Sequence of chain 1.A:
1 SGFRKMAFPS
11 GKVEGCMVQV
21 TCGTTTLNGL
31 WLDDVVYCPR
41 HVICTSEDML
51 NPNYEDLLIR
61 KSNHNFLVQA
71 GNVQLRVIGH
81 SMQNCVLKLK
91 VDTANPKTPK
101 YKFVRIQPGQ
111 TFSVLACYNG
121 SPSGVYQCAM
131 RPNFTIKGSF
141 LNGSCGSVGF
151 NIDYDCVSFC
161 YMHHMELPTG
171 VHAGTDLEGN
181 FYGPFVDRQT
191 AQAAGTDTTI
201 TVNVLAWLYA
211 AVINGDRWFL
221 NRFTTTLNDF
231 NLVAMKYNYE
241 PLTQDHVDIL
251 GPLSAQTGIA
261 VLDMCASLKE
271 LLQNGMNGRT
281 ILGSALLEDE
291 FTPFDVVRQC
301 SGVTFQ

Sequence of chain 2.A:
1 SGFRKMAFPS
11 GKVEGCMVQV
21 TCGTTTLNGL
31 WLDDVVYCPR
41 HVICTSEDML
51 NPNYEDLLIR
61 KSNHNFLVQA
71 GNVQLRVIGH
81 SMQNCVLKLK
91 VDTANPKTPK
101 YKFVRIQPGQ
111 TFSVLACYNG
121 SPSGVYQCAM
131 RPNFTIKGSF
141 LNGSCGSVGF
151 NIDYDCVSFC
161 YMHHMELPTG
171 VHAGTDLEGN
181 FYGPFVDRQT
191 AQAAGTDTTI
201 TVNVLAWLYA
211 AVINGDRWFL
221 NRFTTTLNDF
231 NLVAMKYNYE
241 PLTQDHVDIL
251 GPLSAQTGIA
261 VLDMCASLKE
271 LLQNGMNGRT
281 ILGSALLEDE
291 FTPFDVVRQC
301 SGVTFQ

Binding-site contacts:
Ligand atom CL25 contacts residue MET49 of chain 2.A at 3.4 Å.
Ligand atom O20 contacts residue GLU166 of chain 2.A at 3.7 Å.
Ligand atom C19 contacts residue GLU166 of chain 2.A at 3.8 Å.
Ligand atom N21 contacts residue PHE140 of chain 2.A at 3.6 Å.
Ligand atom CL17 contacts residue TYR54 of chain 2.A at 3.6 Å.
Ligand atom N21 contacts residue GLU166 of chain 2.A at 3.0 Å (salt-bridge).
Ligand atom C11 contacts residue GLN189 of chain 2.A at 3.8 Å.
Ligand atom C13 contacts residue HIS41 of chain 2.A at 3.8 Å.
Ligand atom C2 contacts residue GLY143 of chain 2.A at 3.8 Å.
Ligand atom CL25 contacts residue CYS44 of chain 2.A at 3.5 Å.
Ligand atom O23 contacts residue SER144 of chain 2.A at 3.8 Å.
Ligand atom C22 contacts residue GLU166 of chain 2.A at 3.7 Å.
Ligand atom O3 contacts residue GLY143 of chain 2.A at 2.7 Å (h-bond).
Ligand atom O23 contacts residue HIS163 of chain 2.A at 2.5 Å (h-bond).
Ligand atom C19 contacts residue LEU141 of chain 2.A at 3.9 Å (hydrophobic).
Ligand atom C2 contacts residue CYS145 of chain 2.A at 3.9 Å (hydrophobic).
Ligand atom O3 contacts residue SER144 of chain 2.A at 3.8 Å.
Ligand atom CL17 contacts residue ARG188 of chain 2.A at 3.8 Å.
Ligand atom C2 contacts residue ASN142 of chain 2.A at 3.9 Å.
Ligand atom C13 contacts residue GLN189 of chain 2.A at 3.8 Å.
Ligand atom O23 contacts residue HIS172 of chain 2.A at 3.2 Å.
Ligand atom C19 contacts residue ASN142 of chain 2.A at 3.9 Å.
Ligand atom CL15 contacts residue MET165 of chain 2.A at 3.8 Å.
Ligand atom C1 contacts residue LEU141 of chain 2.A at 3.8 Å (hydrophobic).
Ligand atom CL17 contacts residue HIS41 of chain 2.A at 3.7 Å.
Ligand atom O3 contacts residue ASN142 of chain 2.A at 3.4 Å.
Ligand atom CL17 contacts residue ASP187 of chain 2.A at 3.5 Å.
Ligand atom O23 contacts residue PHE140 of chain 2.A at 3.3 Å.
Ligand atom O3 contacts residue CYS145 of chain 2.A at 3.9 Å.
Ligand atom C22 contacts residue SER144 of chain 2.A at 3.8 Å.
Ligand atom C8 contacts residue HIS41 of chain 2.A at 3.9 Å.
Ligand atom C14 contacts residue HIS41 of chain 2.A at 3.7 Å.
Ligand atom CL15 contacts residue ASP187 of chain 2.A at 3.7 Å.
Ligand atom C22 contacts residue HIS163 of chain 2.A at 3.5 Å.
Ligand atom CL15 contacts residue ARG188 of chain 2.A at 3.6 Å.
Ligand atom N18 contacts residue LEU141 of chain 2.A at 3.9 Å.
Ligand atom C24 contacts residue HIS163 of chain 2.A at 3.8 Å.
Ligand atom N18 contacts residue ASN142 of chain 2.A at 3.6 Å.
Ligand atom C24 contacts residue SER144 of chain 2.A at 3.5 Å.
Ligand atom O23 contacts residue GLU166 of chain 2.A at 3.6 Å.

This protein binds this small molecule.
Small molecule (SMILES): O=C(c1cc(=O)[nH]c(=O)[nH]1)N1CCN(c2cc(Cl)c(Cl)c(Cl)c2)CC1